Sequence of chain 1.A:
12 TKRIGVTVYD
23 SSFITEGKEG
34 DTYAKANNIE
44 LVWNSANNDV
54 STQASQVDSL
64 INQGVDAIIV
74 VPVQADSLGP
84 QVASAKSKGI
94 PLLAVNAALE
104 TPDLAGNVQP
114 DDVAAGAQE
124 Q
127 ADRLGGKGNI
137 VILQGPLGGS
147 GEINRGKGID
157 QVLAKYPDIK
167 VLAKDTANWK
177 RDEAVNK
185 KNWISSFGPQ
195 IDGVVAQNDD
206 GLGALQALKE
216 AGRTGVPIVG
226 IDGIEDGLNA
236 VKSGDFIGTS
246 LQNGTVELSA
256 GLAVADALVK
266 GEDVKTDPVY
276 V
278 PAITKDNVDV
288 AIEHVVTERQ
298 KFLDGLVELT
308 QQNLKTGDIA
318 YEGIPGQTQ

Binding-site contacts:
Ligand atom O1 contacts residue ASN99 of chain 1.A at 4.3 Å.
Ligand atom O4 contacts residue ASN202 of chain 1.A at 4.3 Å.
Ligand atom O1 contacts residue GLY147 of chain 1.A at 3.9 Å.
Ligand atom C5 contacts residue ARG151 of chain 1.A at 4.4 Å.
Ligand atom O5 contacts residue ASN202 of chain 1.A at 2.9 Å (h-bond).
Ligand atom C4 contacts residue TYR20 of chain 1.A at 4.4 Å (hydrophobic).
Ligand atom C3 contacts residue TRP175 of chain 1.A at 4.0 Å (hydrophobic).
Ligand atom C5 contacts residue ASP227 of chain 1.A at 3.7 Å.
Ligand atom C1 contacts residue ASN99 of chain 1.A at 3.2 Å.
Ligand atom C3 contacts residue ARG151 of chain 1.A at 3.5 Å.
Ligand atom C2 contacts residue TRP175 of chain 1.A at 3.8 Å (hydrophobic).
Ligand atom O2 contacts residue PHE25 of chain 1.A at 3.7 Å.
Ligand atom C2 contacts residue ASN99 of chain 1.A at 3.5 Å.
Ligand atom O4 contacts residue ASP227 of chain 1.A at 2.6 Å (salt-bridge).
Ligand atom C1 contacts residue TYR20 of chain 1.A at 4.0 Å (hydrophobic).
Ligand atom C4 contacts residue PHE25 of chain 1.A at 4.3 Å (hydrophobic).
Ligand atom O3 contacts residue ARG151 of chain 1.A at 3.1 Å (salt-bridge).
Ligand atom C4 contacts residue ARG151 of chain 1.A at 3.9 Å.
Ligand atom C5 contacts residue ASN202 of chain 1.A at 3.7 Å.
Ligand atom O5 contacts residue TYR20 of chain 1.A at 4.5 Å.
Ligand atom O2 contacts residue ASN99 of chain 1.A at 2.6 Å (h-bond).
Ligand atom C3 contacts residue GLN247 of chain 1.A at 4.0 Å.
Ligand atom O5 contacts residue PHE25 of chain 1.A at 3.9 Å.
Ligand atom C5 contacts residue TYR20 of chain 1.A at 3.9 Å (hydrophobic).
Ligand atom O4 contacts residue ARG151 of chain 1.A at 2.9 Å (salt-bridge).
Ligand atom O1 contacts residue TRP175 of chain 1.A at 3.4 Å.
Ligand atom C1 contacts residue ALA100 of chain 1.A at 3.9 Å (hydrophobic).
Ligand atom C2 contacts residue TYR20 of chain 1.A at 3.4 Å (hydrophobic).
Ligand atom O5 contacts residue TRP175 of chain 1.A at 4.3 Å.
Ligand atom O5 contacts residue ASP227 of chain 1.A at 2.6 Å (salt-bridge).
Ligand atom C1 contacts residue TRP175 of chain 1.A at 4.2 Å (hydrophobic).
Ligand atom O3 contacts residue GLN247 of chain 1.A at 3.1 Å (h-bond).
Ligand atom C3 contacts residue ASN99 of chain 1.A at 4.1 Å.
Ligand atom O1 contacts residue ALA100 of chain 1.A at 3.8 Å.
Ligand atom C4 contacts residue GLN247 of chain 1.A at 3.7 Å.
Ligand atom O2 contacts residue TYR20 of chain 1.A at 2.6 Å (h-bond).
Ligand atom O4 contacts residue GLN247 of chain 1.A at 3.2 Å (h-bond).
Ligand atom C5 contacts residue TRP175 of chain 1.A at 3.7 Å (hydrophobic).
Ligand atom C4 contacts residue ASP227 of chain 1.A at 3.5 Å.
Ligand atom O3 contacts residue ASN99 of chain 1.A at 3.0 Å (h-bond).

The small molecule below binds the protein below.
Small molecule (SMILES): OC[C@@H](O)C(O)[C@@H](O)CO